This protein binds this small molecule.
Small molecule (SMILES): OC[C@H]1O[C@H](O)[C@@H](O)[C@@H](O)[C@@H]1O

Binding-site contacts:
Ligand atom C3 contacts residue BMA3 of chain 1.GA at 3.4 Å.
Ligand atom O3 contacts residue BMA3 of chain 1.GA at 3.2 Å.
Ligand atom C5 contacts residue BMA3 of chain 1.GA at 3.2 Å.
Ligand atom O4 contacts residue BMA3 of chain 1.GA at 2.5 Å (h-bond).
Ligand atom O5 contacts residue BMA3 of chain 1.GA at 4.4 Å.
Ligand atom C6 contacts residue NAG2 of chain 1.GA at 4.4 Å.
Ligand atom O4 contacts residue NAG2 of chain 1.GA at 3.2 Å (h-bond).
Ligand atom C4 contacts residue BMA3 of chain 1.GA at 3.2 Å.
Ligand atom C6 contacts residue BMA3 of chain 1.GA at 3.9 Å.